Binding-site contacts:
Ligand atom C23 contacts residue SER230 of chain 1.B at 3.5 Å.
Ligand atom C23 contacts residue GLY228 of chain 1.B at 3.5 Å.
Ligand atom C31 contacts residue ILE305 of chain 1.B at 3.6 Å (hydrophobic).
Ligand atom C18 contacts residue GLY228 of chain 1.B at 3.7 Å.
Ligand atom C14 contacts residue THR85 of chain 1.B at 3.6 Å.
Ligand atom O30 contacts residue SER84 of chain 1.B at 3.1 Å (h-bond).
Ligand atom C24 contacts residue GLY228 of chain 1.B at 3.6 Å.
Ligand atom C11 contacts residue VAL127 of chain 1.B at 3.4 Å (hydrophobic).
Ligand atom O26 contacts residue TYR20 of chain 1.B at 3.1 Å (h-bond).
Ligand atom O22 contacts residue GLN19 of chain 1.B at 3.7 Å.
Ligand atom C23 contacts residue THR18 of chain 1.B at 3.4 Å.
Ligand atom C17 contacts residue PRO118 of chain 1.B at 3.8 Å (hydrophobic).
Ligand atom O20 contacts residue GLN19 of chain 1.B at 3.6 Å (h-bond).
Ligand atom C25 contacts residue GLY228 of chain 1.B at 3.4 Å.
Ligand atom C21 contacts residue GLN19 of chain 1.B at 3.5 Å.
Ligand atom C37 contacts residue LEU224 of chain 1.B at 3.6 Å (hydrophobic).
Ligand atom O26 contacts residue THR18 of chain 1.B at 3.4 Å (h-bond).
Ligand atom N1 contacts residue ASP38 of chain 1.B at 2.8 Å (salt-bridge).
Ligand atom O22 contacts residue DMS1 of chain 1.I at 3.3 Å.
Ligand atom C10 contacts residue ASP38 of chain 1.B at 3.4 Å.
Ligand atom C21 contacts residue LEU121 of chain 1.B at 3.6 Å (hydrophobic).
Ligand atom C5 contacts residue GLY40 of chain 1.B at 3.6 Å.
Ligand atom O20 contacts residue DMS1 of chain 1.I at 3.5 Å.
Ligand atom C6 contacts residue TYR83 of chain 1.B at 3.5 Å (hydrophobic).
Ligand atom O19 contacts residue DMS1 of chain 1.H at 3.2 Å.
Ligand atom C34 contacts residue THR309 of chain 1.B at 3.7 Å.
Ligand atom C5 contacts residue ASP226 of chain 1.B at 3.4 Å.
Ligand atom C25 contacts residue VAL36 of chain 1.B at 3.7 Å (hydrophobic).
Ligand atom C2 contacts residue ASP38 of chain 1.B at 3.4 Å.
Ligand atom C35 contacts residue GLY40 of chain 1.B at 3.5 Å.
Ligand atom C2 contacts residue GLY228 of chain 1.B at 3.5 Å.
Ligand atom C27 contacts residue ALA229 of chain 1.B at 3.3 Å (hydrophobic).
Ligand atom N1 contacts residue ASP226 of chain 1.B at 3.0 Å (salt-bridge).
Ligand atom C12 contacts residue THR85 of chain 1.B at 3.6 Å.
Ligand atom C27 contacts residue THR18 of chain 1.B at 3.7 Å.
Ligand atom O26 contacts residue GLN19 of chain 1.B at 3.5 Å.
Ligand atom C27 contacts residue THR227 of chain 1.B at 3.4 Å.
Ligand atom C2 contacts residue ASP226 of chain 1.B at 3.3 Å.
Ligand atom C33 contacts residue ILE305 of chain 1.B at 3.6 Å (hydrophobic).
Ligand atom O19 contacts residue THR85 of chain 1.B at 2.8 Å (h-bond).

The protein below binds the small molecule below.
Small molecule (SMILES): COCCCOc1cc(C(=O)N(C[C@@H]2CNC[C@H]2OC(=O)NCc2ccccc2)C(C)C)ccc1OC

Sequence of chain 1.B:
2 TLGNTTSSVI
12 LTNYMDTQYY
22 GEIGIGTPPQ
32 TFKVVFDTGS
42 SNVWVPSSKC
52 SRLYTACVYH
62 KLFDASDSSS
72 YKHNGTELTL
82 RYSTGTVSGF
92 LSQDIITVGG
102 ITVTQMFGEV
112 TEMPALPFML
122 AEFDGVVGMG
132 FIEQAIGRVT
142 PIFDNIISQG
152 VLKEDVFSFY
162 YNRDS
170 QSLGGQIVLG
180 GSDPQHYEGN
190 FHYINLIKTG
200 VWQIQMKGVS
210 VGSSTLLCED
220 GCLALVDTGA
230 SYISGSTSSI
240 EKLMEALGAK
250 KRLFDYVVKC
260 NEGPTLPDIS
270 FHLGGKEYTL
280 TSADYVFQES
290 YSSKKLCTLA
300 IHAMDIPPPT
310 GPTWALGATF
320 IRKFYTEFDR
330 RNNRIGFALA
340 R